Binding-site contacts:
Ligand atom O2 contacts residue PRO129 of chain 1.A at 4.3 Å.
Ligand atom C3 contacts residue TYR134 of chain 1.A at 3.8 Å (hydrophobic).
Ligand atom O3 contacts residue PHE283 of chain 1.A at 4.0 Å.
Ligand atom O2 contacts residue ILE185 of chain 1.A at 4.3 Å.
Ligand atom C1 contacts residue TYR134 of chain 1.A at 4.2 Å (hydrophobic).
Ligand atom C4 contacts residue ASN87 of chain 1.A at 3.1 Å.
Ligand atom C2 contacts residue ILE185 of chain 1.A at 3.9 Å (hydrophobic).
Ligand atom C2 contacts residue GLU183 of chain 1.A at 4.0 Å.
Ligand atom O1 contacts residue PHE283 of chain 1.A at 4.0 Å.
Ligand atom C1 contacts residue PHE283 of chain 1.A at 3.5 Å (hydrophobic).
Ligand atom O2 contacts residue PHE16 of chain 1.A at 4.4 Å.
Ligand atom O2 contacts residue ASN87 of chain 1.A at 3.3 Å (h-bond).
Ligand atom O1 contacts residue ILE185 of chain 1.A at 4.0 Å.
Ligand atom C1 contacts residue GLU189 of chain 1.A at 3.5 Å.
Ligand atom O1 contacts residue GLU183 of chain 1.A at 4.4 Å.
Ligand atom O3 contacts residue TYR134 of chain 1.A at 3.8 Å.
Ligand atom O1 contacts residue GLU189 of chain 1.A at 2.9 Å (salt-bridge).
Ligand atom O1 contacts residue ARG253 of chain 1.A at 3.7 Å.
Ligand atom O2 contacts residue GLU183 of chain 1.A at 3.2 Å (salt-bridge).
Ligand atom O3 contacts residue PHE289 of chain 1.A at 4.2 Å.
Ligand atom O1 contacts residue HIS219 of chain 1.A at 3.2 Å (h-bond).
Ligand atom C2 contacts residue TYR134 of chain 1.A at 4.0 Å (hydrophobic).
Ligand atom O4 contacts residue PRO129 of chain 1.A at 3.0 Å.
Ligand atom O4 contacts residue ASN87 of chain 1.A at 2.8 Å (h-bond).
Ligand atom O1 contacts residue TYR134 of chain 1.A at 4.4 Å.
Ligand atom C1 contacts residue ILE185 of chain 1.A at 4.4 Å (hydrophobic).
Ligand atom O3 contacts residue PHE16 of chain 1.A at 4.3 Å.
Ligand atom C3 contacts residue ASN87 of chain 1.A at 4.4 Å.
Ligand atom C4 contacts residue PHE16 of chain 1.A at 4.1 Å (hydrophobic).
Ligand atom C4 contacts residue PRO129 of chain 1.A at 4.4 Å (hydrophobic).

Sequence of chain 1.A:
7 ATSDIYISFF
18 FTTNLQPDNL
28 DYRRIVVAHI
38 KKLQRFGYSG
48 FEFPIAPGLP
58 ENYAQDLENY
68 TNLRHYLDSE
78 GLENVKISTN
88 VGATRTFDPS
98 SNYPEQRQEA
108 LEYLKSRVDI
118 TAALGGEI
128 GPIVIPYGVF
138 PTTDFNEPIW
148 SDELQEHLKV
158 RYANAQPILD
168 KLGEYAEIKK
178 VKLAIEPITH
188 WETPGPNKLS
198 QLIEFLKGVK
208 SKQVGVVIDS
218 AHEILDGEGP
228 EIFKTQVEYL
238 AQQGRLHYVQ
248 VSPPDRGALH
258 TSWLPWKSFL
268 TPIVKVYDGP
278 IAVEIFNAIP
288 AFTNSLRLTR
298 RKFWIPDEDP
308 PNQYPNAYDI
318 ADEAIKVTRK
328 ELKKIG

The small molecule below binds the protein below.
Small molecule (SMILES): O=C[C@H](O)[C@@H](O)[C@H](O)CO